The small molecule below binds the protein below.
Small molecule (SMILES): CC(=O)N[C@@H]1[C@@H](O)[C@H](O)[C@@H](CO)O[C@H]1O

Sequence of chain 1.C:
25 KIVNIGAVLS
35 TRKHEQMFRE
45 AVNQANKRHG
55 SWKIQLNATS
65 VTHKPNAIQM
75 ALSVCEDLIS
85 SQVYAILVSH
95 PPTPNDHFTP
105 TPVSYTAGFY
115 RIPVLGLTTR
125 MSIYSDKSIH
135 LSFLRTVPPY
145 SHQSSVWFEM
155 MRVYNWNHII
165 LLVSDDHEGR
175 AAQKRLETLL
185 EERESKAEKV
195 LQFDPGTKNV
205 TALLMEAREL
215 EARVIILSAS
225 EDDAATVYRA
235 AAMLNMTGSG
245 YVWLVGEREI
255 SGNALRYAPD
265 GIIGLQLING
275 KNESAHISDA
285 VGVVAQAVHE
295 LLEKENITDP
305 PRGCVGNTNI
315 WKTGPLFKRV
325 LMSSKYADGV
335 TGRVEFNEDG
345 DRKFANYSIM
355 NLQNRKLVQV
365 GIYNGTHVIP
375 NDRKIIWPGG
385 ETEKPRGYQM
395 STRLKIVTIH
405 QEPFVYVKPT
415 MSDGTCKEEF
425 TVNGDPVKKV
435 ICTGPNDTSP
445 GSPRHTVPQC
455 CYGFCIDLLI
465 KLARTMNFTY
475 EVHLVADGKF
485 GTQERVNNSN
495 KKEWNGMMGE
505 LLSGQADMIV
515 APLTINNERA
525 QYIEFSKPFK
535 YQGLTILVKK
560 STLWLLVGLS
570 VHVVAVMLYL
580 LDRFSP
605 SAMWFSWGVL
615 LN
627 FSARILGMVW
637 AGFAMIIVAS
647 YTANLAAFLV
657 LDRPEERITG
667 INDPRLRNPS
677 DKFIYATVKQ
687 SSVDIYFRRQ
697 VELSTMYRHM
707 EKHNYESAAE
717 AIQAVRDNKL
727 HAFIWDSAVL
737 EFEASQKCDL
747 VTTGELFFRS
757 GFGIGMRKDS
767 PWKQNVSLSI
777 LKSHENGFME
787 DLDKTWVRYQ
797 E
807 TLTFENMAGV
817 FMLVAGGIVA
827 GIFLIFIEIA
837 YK

Binding-site contacts:
Ligand atom O3 contacts residue THR205 of chain 1.C at 2.6 Å (h-bond).
Ligand atom C3 contacts residue THR205 of chain 1.C at 3.4 Å.
Ligand atom C3 contacts residue ASN203 of chain 1.C at 3.9 Å.
Ligand atom C1 contacts residue ASN203 of chain 1.C at 1.5 Å.
Ligand atom O4 contacts residue THR205 of chain 1.C at 4.4 Å.
Ligand atom C1 contacts residue LYS202 of chain 1.C at 4.5 Å.
Ligand atom O7 contacts residue THR205 of chain 1.C at 3.1 Å (h-bond).
Ligand atom O7 contacts residue ASN203 of chain 1.C at 3.7 Å.
Ligand atom C4 contacts residue THR205 of chain 1.C at 3.7 Å.
Ligand atom C4 contacts residue ASN203 of chain 1.C at 4.3 Å.
Ligand atom C8 contacts residue ASN203 of chain 1.C at 4.2 Å.
Ligand atom C7 contacts residue THR205 of chain 1.C at 4.0 Å.
Ligand atom C2 contacts residue THR205 of chain 1.C at 3.6 Å.
Ligand atom O5 contacts residue ASN203 of chain 1.C at 2.4 Å (h-bond).
Ligand atom C2 contacts residue ASN203 of chain 1.C at 2.6 Å.
Ligand atom C5 contacts residue ASN203 of chain 1.C at 3.7 Å.
Ligand atom O5 contacts residue LYS202 of chain 1.C at 3.7 Å.
Ligand atom C7 contacts residue ASN203 of chain 1.C at 3.6 Å.
Ligand atom N2 contacts residue ASN203 of chain 1.C at 3.0 Å (h-bond).
Ligand atom C6 contacts residue LYS202 of chain 1.C at 4.4 Å.
Ligand atom N2 contacts residue THR205 of chain 1.C at 4.2 Å.
Ligand atom O7 contacts residue ALA206 of chain 1.C at 4.0 Å.